Binding-site contacts:
Ligand atom CA contacts residue ASN112 of chain 1.A at 3.9 Å.
Ligand atom N contacts residue LYS1 of chain 1.H at 2.8 Å (salt-bridge).
Ligand atom O contacts residue HIS231 of chain 1.A at 3.5 Å.
Ligand atom CG2 contacts residue LEU202 of chain 1.A at 4.4 Å (hydrophobic).
Ligand atom CG2 contacts residue HIS142 of chain 1.A at 4.1 Å.
Ligand atom N contacts residue GLU143 of chain 1.A at 2.8 Å (salt-bridge).
Ligand atom N contacts residue ASN112 of chain 1.A at 3.0 Å (h-bond).
Ligand atom O contacts residue ARG203 of chain 1.A at 2.8 Å (salt-bridge).
Ligand atom CG2 contacts residue VAL139 of chain 1.A at 4.2 Å (hydrophobic).
Ligand atom O contacts residue LYS1 of chain 1.H at 2.2 Å (salt-bridge).
Ligand atom CG1 contacts residue LEU133 of chain 1.A at 4.2 Å (hydrophobic).
Ligand atom CG1 contacts residue ASN112 of chain 1.A at 3.9 Å.
Ligand atom O contacts residue GLU166 of chain 1.A at 4.4 Å.
Ligand atom O contacts residue LEU202 of chain 1.A at 4.1 Å.
Ligand atom CA contacts residue GLU143 of chain 1.A at 3.2 Å.
Ligand atom N contacts residue ALA113 of chain 1.A at 2.9 Å (h-bond).
Ligand atom CG1 contacts residue LEU202 of chain 1.A at 3.8 Å (hydrophobic).
Ligand atom CA contacts residue LYS1 of chain 1.H at 2.5 Å.
Ligand atom CG2 contacts residue GLU143 of chain 1.A at 4.1 Å.
Ligand atom CB contacts residue LYS1 of chain 1.H at 3.5 Å.
Ligand atom C contacts residue LEU202 of chain 1.A at 4.4 Å (hydrophobic).
Ligand atom CA contacts residue ARG203 of chain 1.A at 4.5 Å.
Ligand atom CB contacts residue GLU143 of chain 1.A at 3.4 Å.
Ligand atom C contacts residue ARG203 of chain 1.A at 4.0 Å.
Ligand atom CB contacts residue VAL139 of chain 1.A at 4.5 Å (hydrophobic).
Ligand atom CG2 contacts residue ILE188 of chain 1.A at 4.3 Å (hydrophobic).
Ligand atom CA contacts residue HIS142 of chain 1.A at 4.1 Å.
Ligand atom CG2 contacts residue LYS1 of chain 1.H at 4.5 Å.
Ligand atom CG1 contacts residue LYS1 of chain 1.H at 3.4 Å.
Ligand atom CA contacts residue ALA113 of chain 1.A at 4.3 Å (hydrophobic).
Ligand atom C contacts residue ASN112 of chain 1.A at 4.0 Å.
Ligand atom C contacts residue HIS231 of chain 1.A at 3.9 Å.
Ligand atom C contacts residue LYS1 of chain 1.H at 1.3 Å.
Ligand atom CG2 contacts residue ARG203 of chain 1.A at 3.8 Å.
Ligand atom CB contacts residue ASN112 of chain 1.A at 4.3 Å.

Sequence of chain 1.A:
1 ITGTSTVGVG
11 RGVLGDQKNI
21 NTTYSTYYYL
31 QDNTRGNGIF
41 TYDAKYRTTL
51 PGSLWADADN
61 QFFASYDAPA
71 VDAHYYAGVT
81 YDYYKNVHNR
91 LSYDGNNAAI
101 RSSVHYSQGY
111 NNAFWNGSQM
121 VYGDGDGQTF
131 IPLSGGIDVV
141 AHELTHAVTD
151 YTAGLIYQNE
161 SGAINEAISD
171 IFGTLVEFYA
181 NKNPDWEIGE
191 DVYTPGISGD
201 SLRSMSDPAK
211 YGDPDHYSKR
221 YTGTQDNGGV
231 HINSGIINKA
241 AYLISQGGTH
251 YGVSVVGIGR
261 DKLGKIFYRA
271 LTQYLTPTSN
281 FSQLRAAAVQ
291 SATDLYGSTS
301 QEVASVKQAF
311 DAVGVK

The small molecule below binds the protein below.
Small molecule (SMILES): CC(C)[C@H](N)C(=O)O